A small-molecule ligand and the protein it binds are described below.
Small molecule (SMILES): CC(C)C[C@H](NC(=O)CN)C(=O)N[C@H](C(=O)N[C@H](C(=O)NCC(=O)N[C@@H](CO)C(=O)N[C@@H](CC(C)C)C(=O)N[C@@H](CCCN=C(N)N)C(=O)NCC=O)C(C)C)[C@@H](C)O

Sequence of chain 20.E:
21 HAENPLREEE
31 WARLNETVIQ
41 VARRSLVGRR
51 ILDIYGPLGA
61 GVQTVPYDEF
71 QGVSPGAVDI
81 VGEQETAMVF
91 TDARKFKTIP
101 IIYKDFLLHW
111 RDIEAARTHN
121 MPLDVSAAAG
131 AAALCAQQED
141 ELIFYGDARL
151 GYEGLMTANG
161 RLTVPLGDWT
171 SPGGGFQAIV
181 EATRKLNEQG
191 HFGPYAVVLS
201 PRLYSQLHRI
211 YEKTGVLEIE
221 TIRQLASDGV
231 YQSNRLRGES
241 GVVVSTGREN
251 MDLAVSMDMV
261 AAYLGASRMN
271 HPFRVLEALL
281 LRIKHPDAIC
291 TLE

Binding-site contacts:
Ligand atom N contacts residue ASP258 of chain 20.E at 2.8 Å (salt-bridge).
Ligand atom N contacts residue ARG49 of chain 20.E at 3.5 Å (salt-bridge).
Ligand atom CA contacts residue ASP258 of chain 20.E at 3.6 Å.
Ligand atom N contacts residue PRO57 of chain 20.E at 3.5 Å.
Ligand atom CB contacts residue ASP258 of chain 20.E at 3.5 Å.
Ligand atom NE contacts residue ILE51 of chain 20.E at 3.7 Å.
Ligand atom C contacts residue ARG49 of chain 20.E at 3.6 Å.
Ligand atom CA contacts residue ASP258 of chain 20.E at 3.7 Å.
Ligand atom N contacts residue ARG49 of chain 20.E at 3.7 Å.
Ligand atom CD2 contacts residue ARG43 of chain 20.E at 3.6 Å.
Ligand atom CB contacts residue ARG49 of chain 20.E at 3.7 Å.
Ligand atom CG2 contacts residue MET259 of chain 20.E at 3.7 Å (hydrophobic).
Ligand atom CB contacts residue ASP258 of chain 20.E at 3.7 Å.
Ligand atom O contacts residue ARG49 of chain 20.E at 3.1 Å (salt-bridge).
Ligand atom OG1 contacts residue ASP258 of chain 20.E at 3.3 Å.
Ligand atom CA contacts residue ASP258 of chain 20.E at 3.7 Å.
Ligand atom NH2 contacts residue ASP228 of chain 20.E at 2.7 Å (salt-bridge).
Ligand atom N contacts residue ARG49 of chain 20.E at 3.6 Å (salt-bridge).
Ligand atom N contacts residue ASP258 of chain 20.E at 3.2 Å (salt-bridge).
Ligand atom N contacts residue ASP258 of chain 20.E at 3.2 Å (salt-bridge).
Ligand atom C contacts residue ARG43 of chain 20.E at 3.7 Å.
Ligand atom NE contacts residue ARG50 of chain 20.E at 3.1 Å (salt-bridge).
Ligand atom O contacts residue ARG43 of chain 20.E at 2.8 Å (salt-bridge).
Ligand atom CD contacts residue LEU52 of chain 20.E at 3.3 Å (hydrophobic).
Ligand atom C contacts residue ASP258 of chain 20.E at 3.7 Å.
Ligand atom CG2 contacts residue ASP258 of chain 20.E at 3.5 Å.
Ligand atom CB contacts residue MET259 of chain 20.E at 3.6 Å (hydrophobic).
Ligand atom CG contacts residue PRO57 of chain 20.E at 3.7 Å (hydrophobic).
Ligand atom CB contacts residue ARG49 of chain 20.E at 3.5 Å.
Ligand atom NH1 contacts residue ASP53 of chain 20.E at 3.0 Å (salt-bridge).
Ligand atom CD2 contacts residue ARG50 of chain 20.E at 3.6 Å.
Ligand atom NH1 contacts residue THR246 of chain 20.E at 3.2 Å (h-bond).
Ligand atom CD2 contacts residue ASP258 of chain 20.E at 3.4 Å.
Ligand atom O contacts residue ARG50 of chain 20.E at 3.4 Å.
Ligand atom CD contacts residue ARG50 of chain 20.E at 3.3 Å.
Ligand atom CZ contacts residue THR246 of chain 20.E at 3.3 Å.
Ligand atom O contacts residue ILE39 of chain 20.E at 3.7 Å.
Ligand atom OG1 contacts residue MET259 of chain 20.E at 2.6 Å (h-bond).
Ligand atom O contacts residue ARG43 of chain 20.E at 2.8 Å (salt-bridge).
Ligand atom NH2 contacts residue THR246 of chain 20.E at 3.0 Å (h-bond).